Sequence of chain 1.G:
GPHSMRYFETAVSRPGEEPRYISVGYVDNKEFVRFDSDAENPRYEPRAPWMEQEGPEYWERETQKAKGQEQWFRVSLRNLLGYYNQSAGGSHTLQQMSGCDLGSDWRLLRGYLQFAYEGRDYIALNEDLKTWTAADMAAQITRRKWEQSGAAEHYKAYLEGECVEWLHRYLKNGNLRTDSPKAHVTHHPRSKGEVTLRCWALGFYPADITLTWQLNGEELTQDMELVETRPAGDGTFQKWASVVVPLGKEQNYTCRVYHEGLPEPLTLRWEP

The small molecule below binds the protein below.
Small molecule (SMILES): CC(C)C[C@H](NC(=O)[C@H](CC1=c2ccccc2=NC1)NC(=O)[C@H](CC(=O)O)NC(=O)[C@H](CCC(N)=O)NC(=O)[C@H](CC(N)=O)NC(=O)[C@H](CCCN=C(N)N)NC(=O)[C@@H]1CCCN1C(=O)CNC(=O)[C@@H](N)CCC(=O)O)C(=O)O

Binding-site contacts:
Ligand atom OD1 contacts residue GLN97 of chain 1.G at 3.1 Å (h-bond).
Ligand atom N contacts residue TYR7 of chain 1.G at 3.3 Å.
Ligand atom O contacts residue LYS66 of chain 1.G at 2.7 Å (salt-bridge).
Ligand atom CD contacts residue TRP167 of chain 1.G at 3.4 Å (hydrophobic).
Ligand atom CB contacts residue LYS66 of chain 1.G at 3.5 Å.
Ligand atom CB contacts residue GLN70 of chain 1.G at 3.4 Å.
Ligand atom OE1 contacts residue SER150 of chain 1.G at 3.1 Å (h-bond).
Ligand atom ND2 contacts residue GLN97 of chain 1.G at 2.9 Å (h-bond).
Ligand atom O contacts residue TRP73 of chain 1.G at 2.9 Å (h-bond).
Ligand atom CD contacts residue GLU63 of chain 1.G at 3.2 Å.
Ligand atom O contacts residue TYR159 of chain 1.G at 2.6 Å (h-bond).
Ligand atom CD2 contacts residue TRP147 of chain 1.G at 3.4 Å (hydrophobic).
Ligand atom N contacts residue TYR7 of chain 1.G at 3.3 Å (h-bond).
Ligand atom O contacts residue TYR84 of chain 1.G at 3.0 Å (h-bond).
Ligand atom O contacts residue TRP73 of chain 1.G at 3.0 Å (h-bond).
Ligand atom N contacts residue GLN70 of chain 1.G at 2.8 Å (h-bond).
Ligand atom OXT contacts residue TYR84 of chain 1.G at 2.7 Å (h-bond).
Ligand atom CD1 contacts residue LEU95 of chain 1.G at 3.4 Å (hydrophobic).
Ligand atom OE2 contacts residue TRP167 of chain 1.G at 3.2 Å.
Ligand atom CA contacts residue TYR156 of chain 1.G at 3.5 Å (hydrophobic).
Ligand atom O contacts residue THR143 of chain 1.G at 2.5 Å (h-bond).
Ligand atom N contacts residue TYR156 of chain 1.G at 3.0 Å (h-bond).
Ligand atom ND2 contacts residue TRP73 of chain 1.G at 3.2 Å.
Ligand atom N contacts residue TYR171 of chain 1.G at 2.9 Å (h-bond).
Ligand atom OE2 contacts residue SO41 of chain 1.NA at 2.9 Å (h-bond).
Ligand atom O contacts residue TRP147 of chain 1.G at 2.8 Å (h-bond).
Ligand atom NE2 contacts residue SER150 of chain 1.G at 2.9 Å (h-bond).
Ligand atom C contacts residue TYR84 of chain 1.G at 3.3 Å (hydrophobic).
Ligand atom CA contacts residue TYR7 of chain 1.G at 3.3 Å (hydrophobic).
Ligand atom OXT contacts residue LYS146 of chain 1.G at 3.1 Å (salt-bridge).
Ligand atom OD1 contacts residue GLN70 of chain 1.G at 3.3 Å (h-bond).
Ligand atom N contacts residue GLU63 of chain 1.G at 3.5 Å (salt-bridge).
Ligand atom C contacts residue TRP73 of chain 1.G at 3.4 Å (hydrophobic).
Ligand atom CG contacts residue GLU63 of chain 1.G at 3.4 Å.
Ligand atom CG contacts residue SER99 of chain 1.G at 3.5 Å.
Ligand atom NE2 contacts residue ALA152 of chain 1.G at 3.4 Å.
Ligand atom O contacts residue LYS146 of chain 1.G at 3.3 Å (salt-bridge).
Ligand atom O contacts residue HIS155 of chain 1.G at 2.7 Å (h-bond).
Ligand atom N contacts residue SER77 of chain 1.G at 3.2 Å (h-bond).
Ligand atom OXT contacts residue ASN80 of chain 1.G at 3.1 Å (h-bond).